Binding-site contacts:
Ligand atom C3 contacts residue PHE319 of chain 1.B at 4.2 Å (hydrophobic).
Ligand atom C21 contacts residue VAL282 of chain 1.B at 4.2 Å (hydrophobic).
Ligand atom C16 contacts residue ILE265 of chain 1.B at 3.9 Å (hydrophobic).
Ligand atom C14 contacts residue MET227 of chain 1.B at 3.9 Å (hydrophobic).
Ligand atom C18 contacts residue PHE319 of chain 1.B at 4.0 Å (hydrophobic).
Ligand atom O2 contacts residue MET227 of chain 1.B at 3.5 Å.
Ligand atom C1 contacts residue TRP278 of chain 1.B at 4.2 Å (hydrophobic).
Ligand atom C2 contacts residue GLN316 of chain 1.B at 4.2 Å.
Ligand atom O1 contacts residue VAL282 of chain 1.B at 3.9 Å.
Ligand atom O1 contacts residue GLN316 of chain 1.B at 3.2 Å (h-bond).
Ligand atom C20 contacts residue PHE286 of chain 1.B at 4.1 Å (hydrophobic).
Ligand atom C23 contacts residue MET303 of chain 1.B at 3.7 Å (hydrophobic).
Ligand atom N1 contacts residue PHE286 of chain 1.B at 3.9 Å.
Ligand atom C6 contacts residue PHE286 of chain 1.B at 4.1 Å (hydrophobic).
Ligand atom C17 contacts residue HIS111 of chain 1.B at 4.0 Å.
Ligand atom C11 contacts residue MET303 of chain 1.B at 3.8 Å (hydrophobic).
Ligand atom C1 contacts residue VAL282 of chain 1.B at 4.0 Å (hydrophobic).
Ligand atom O3 contacts residue VAL282 of chain 1.B at 3.9 Å.
Ligand atom C19 contacts residue PHE319 of chain 1.B at 4.2 Å (hydrophobic).
Ligand atom N1 contacts residue PHE319 of chain 1.B at 4.1 Å.
Ligand atom C16 contacts residue MET227 of chain 1.B at 4.2 Å (hydrophobic).
Ligand atom C20 contacts residue VAL282 of chain 1.B at 4.0 Å (hydrophobic).
Ligand atom C1 contacts residue GLN316 of chain 1.B at 3.8 Å.
Ligand atom C22 contacts residue MET303 of chain 1.B at 3.9 Å (hydrophobic).
Ligand atom C1 contacts residue ALA279 of chain 1.B at 3.9 Å (hydrophobic).
Ligand atom C8 contacts residue MET227 of chain 1.B at 4.1 Å (hydrophobic).
Ligand atom C19 contacts residue GLN316 of chain 1.B at 4.2 Å.
Ligand atom C2 contacts residue VAL282 of chain 1.B at 3.8 Å (hydrophobic).
Ligand atom C24 contacts residue MET303 of chain 1.B at 3.9 Å (hydrophobic).
Ligand atom O3 contacts residue GLN316 of chain 1.B at 3.2 Å (h-bond).
Ligand atom C24 contacts residue PHE319 of chain 1.B at 4.0 Å (hydrophobic).
Ligand atom C21 contacts residue GLN316 of chain 1.B at 3.7 Å.
Ligand atom C19 contacts residue VAL282 of chain 1.B at 3.8 Å (hydrophobic).
Ligand atom C20 contacts residue GLN316 of chain 1.B at 4.1 Å.
Ligand atom C23 contacts residue GLY315 of chain 1.B at 3.6 Å.
Ligand atom C2 contacts residue PHE319 of chain 1.B at 4.2 Å (hydrophobic).
Ligand atom C22 contacts residue GLY315 of chain 1.B at 3.9 Å.
Ligand atom C4 contacts residue PHE319 of chain 1.B at 4.1 Å (hydrophobic).
Ligand atom C1 contacts residue ASN267 of chain 1.B at 3.6 Å.
Ligand atom C5 contacts residue PHE319 of chain 1.B at 4.1 Å (hydrophobic).

Sequence of chain 1.B:
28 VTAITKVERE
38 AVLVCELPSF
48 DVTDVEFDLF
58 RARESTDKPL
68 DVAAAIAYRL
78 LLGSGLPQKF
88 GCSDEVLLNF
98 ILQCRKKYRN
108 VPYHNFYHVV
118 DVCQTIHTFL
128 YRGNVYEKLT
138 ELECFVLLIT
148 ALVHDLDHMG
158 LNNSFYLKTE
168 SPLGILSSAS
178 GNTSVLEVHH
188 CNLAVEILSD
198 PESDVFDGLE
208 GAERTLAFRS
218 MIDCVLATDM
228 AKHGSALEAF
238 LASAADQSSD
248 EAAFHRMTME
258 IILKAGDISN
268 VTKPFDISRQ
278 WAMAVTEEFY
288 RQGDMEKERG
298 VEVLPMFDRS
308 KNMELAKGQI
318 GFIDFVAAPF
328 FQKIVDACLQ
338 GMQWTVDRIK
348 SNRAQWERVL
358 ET

The small molecule below binds the protein below.
Small molecule (SMILES): COc1ccc(C2=NN(C3CCCCCC3)C(=O)C2(C)C)cc1OC1CCCC1